Sequence of chain 1.B:
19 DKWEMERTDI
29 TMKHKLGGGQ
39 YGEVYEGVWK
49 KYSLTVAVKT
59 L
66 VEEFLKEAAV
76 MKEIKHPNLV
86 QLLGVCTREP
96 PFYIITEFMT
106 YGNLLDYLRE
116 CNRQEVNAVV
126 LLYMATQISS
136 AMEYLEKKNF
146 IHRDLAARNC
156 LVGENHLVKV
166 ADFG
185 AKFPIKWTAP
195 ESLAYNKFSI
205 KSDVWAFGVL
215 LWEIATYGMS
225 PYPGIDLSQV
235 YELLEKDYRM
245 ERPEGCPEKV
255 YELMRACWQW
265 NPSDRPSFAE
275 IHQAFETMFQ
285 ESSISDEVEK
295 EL

Binding-site contacts:
Ligand atom C13 contacts residue GLU248 of chain 1.B at 3.0 Å.
Ligand atom C16 contacts residue TYR221 of chain 1.B at 3.6 Å (hydrophobic).
Ligand atom C4 contacts residue TYR221 of chain 1.B at 3.5 Å (hydrophobic).
Ligand atom C15 contacts residue GLY249 of chain 1.B at 3.5 Å.
Ligand atom CL24 contacts residue LEU127 of chain 1.B at 3.8 Å.
Ligand atom C3 contacts residue GLU248 of chain 1.B at 3.5 Å.
Ligand atom C4 contacts residue ALA219 of chain 1.B at 3.2 Å (hydrophobic).
Ligand atom N18 contacts residue ARG118 of chain 1.B at 3.8 Å.
Ligand atom O23 contacts residue ALA123 of chain 1.B at 3.6 Å (h-bond).
Ligand atom C6 contacts residue GLU248 of chain 1.B at 3.7 Å.
Ligand atom C5 contacts residue ALA219 of chain 1.B at 3.7 Å (hydrophobic).
Ligand atom C14 contacts residue ALA123 of chain 1.B at 3.9 Å (hydrophobic).
Ligand atom CL24 contacts residue LEU126 of chain 1.B at 3.8 Å.
Ligand atom N20 contacts residue GLY249 of chain 1.B at 3.7 Å.
Ligand atom CL25 contacts residue LEU215 of chain 1.B at 3.2 Å.
Ligand atom C16 contacts residue LEU126 of chain 1.B at 3.9 Å (hydrophobic).
Ligand atom N19 contacts residue PRO251 of chain 1.B at 3.5 Å.
Ligand atom C7 contacts residue ARG118 of chain 1.B at 3.6 Å.
Ligand atom C9 contacts residue PRO251 of chain 1.B at 3.4 Å (hydrophobic).
Ligand atom C7 contacts residue TYR221 of chain 1.B at 3.8 Å (hydrophobic).
Ligand atom CL24 contacts residue ALA130 of chain 1.B at 3.6 Å.
Ligand atom C13 contacts residue ALA219 of chain 1.B at 3.9 Å (hydrophobic).
Ligand atom CL24 contacts residue PHE279 of chain 1.B at 3.8 Å.
Ligand atom O22 contacts residue GLU248 of chain 1.B at 3.2 Å (salt-bridge).
Ligand atom CL25 contacts residue ALA219 of chain 1.B at 3.6 Å.
Ligand atom N19 contacts residue GLY249 of chain 1.B at 3.5 Å (h-bond).
Ligand atom C1 contacts residue PRO251 of chain 1.B at 3.5 Å (hydrophobic).
Ligand atom C8 contacts residue GLU248 of chain 1.B at 3.3 Å.
Ligand atom CL25 contacts residue VAL254 of chain 1.B at 3.7 Å.
Ligand atom N21 contacts residue GLU248 of chain 1.B at 3.4 Å (salt-bridge).
Ligand atom O22 contacts residue GLY249 of chain 1.B at 3.3 Å.
Ligand atom C5 contacts residue PRO251 of chain 1.B at 3.9 Å (hydrophobic).
Ligand atom C12 contacts residue GLY249 of chain 1.B at 3.7 Å.
Ligand atom CL25 contacts residue ILE218 of chain 1.B at 3.6 Å.
Ligand atom N21 contacts residue ALA219 of chain 1.B at 3.0 Å (h-bond).
Ligand atom C12 contacts residue ALA219 of chain 1.B at 3.7 Å (hydrophobic).
Ligand atom C2 contacts residue LEU127 of chain 1.B at 3.7 Å (hydrophobic).
Ligand atom C14 contacts residue GLY249 of chain 1.B at 3.6 Å.
Ligand atom C8 contacts residue ALA219 of chain 1.B at 3.9 Å (hydrophobic).
Ligand atom N20 contacts residue ALA219 of chain 1.B at 3.6 Å.

This small molecule binds to this protein.
Small molecule (SMILES): O=C(NC1=NN(c2ccc(Cl)c(Cl)c2)C[C@@H]1CCO)c1ccncc1